Sequence of chain 1.B:
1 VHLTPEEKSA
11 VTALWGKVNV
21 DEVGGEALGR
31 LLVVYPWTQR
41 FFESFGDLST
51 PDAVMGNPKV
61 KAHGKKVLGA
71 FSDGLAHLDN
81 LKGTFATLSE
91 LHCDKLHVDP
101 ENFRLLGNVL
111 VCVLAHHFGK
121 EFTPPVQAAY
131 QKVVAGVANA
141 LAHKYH

Sequence of chain 1.C:
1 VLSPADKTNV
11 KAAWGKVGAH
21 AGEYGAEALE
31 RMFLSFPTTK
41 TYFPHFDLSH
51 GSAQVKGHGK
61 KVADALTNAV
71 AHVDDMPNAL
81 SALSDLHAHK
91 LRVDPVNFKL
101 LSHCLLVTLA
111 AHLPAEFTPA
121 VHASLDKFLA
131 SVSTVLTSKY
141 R

Sequence of chain 1.D:
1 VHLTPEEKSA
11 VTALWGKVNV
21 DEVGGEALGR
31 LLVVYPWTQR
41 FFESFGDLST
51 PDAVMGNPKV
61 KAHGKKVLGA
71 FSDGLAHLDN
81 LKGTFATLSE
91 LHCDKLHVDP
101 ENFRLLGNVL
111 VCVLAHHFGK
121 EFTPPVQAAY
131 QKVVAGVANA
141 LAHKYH

The protein below binds the small molecule below.
Small molecule (SMILES): CC(C)(Oc1ccc(CC(=O)Nc2cccc(NC(=O)Cc3ccc(OC(C)(C)C(=O)O)cc3)c2)cc1)C(=O)O

Sequence of chain 1.A:
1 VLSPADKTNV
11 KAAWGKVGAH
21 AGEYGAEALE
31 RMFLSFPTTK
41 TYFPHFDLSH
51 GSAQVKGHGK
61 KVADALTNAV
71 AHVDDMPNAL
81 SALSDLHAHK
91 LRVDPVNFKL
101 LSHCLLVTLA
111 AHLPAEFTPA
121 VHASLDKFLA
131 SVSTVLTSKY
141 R

Binding-site contacts:
Ligand atom O16 contacts residue LYS99 of chain 1.A at 3.4 Å (salt-bridge).
Ligand atom O7 contacts residue PRO95 of chain 1.C at 3.7 Å.
Ligand atom C9 contacts residue TRP37 of chain 1.B at 3.8 Å (hydrophobic).
Ligand atom C14 contacts residue TYR35 of chain 1.B at 3.6 Å (hydrophobic).
Ligand atom C18 contacts residue ASN108 of chain 1.B at 3.6 Å.
Ligand atom C35 contacts residue THR38 of chain 1.A at 4.0 Å.
Ligand atom C20 contacts residue ASN108 of chain 1.B at 3.1 Å.
Ligand atom C12 contacts residue ARG141 of chain 1.C at 3.5 Å.
Ligand atom O34 contacts residue GLU101 of chain 1.D at 3.3 Å (salt-bridge).
Ligand atom C36 contacts residue THR38 of chain 1.A at 3.5 Å.
Ligand atom O26 contacts residue ARG104 of chain 1.B at 3.8 Å.
Ligand atom C33 contacts residue VAL96 of chain 1.A at 3.9 Å (hydrophobic).
Ligand atom C33 contacts residue ARG104 of chain 1.D at 3.8 Å.
Ligand atom C5 contacts residue ARG141 of chain 1.C at 3.4 Å.
Ligand atom O34 contacts residue ARG104 of chain 1.D at 3.1 Å (salt-bridge).
Ligand atom C32 contacts residue GLU101 of chain 1.D at 3.4 Å.
Ligand atom O39 contacts residue ARG104 of chain 1.D at 3.1 Å (salt-bridge).
Ligand atom C13 contacts residue TYR35 of chain 1.B at 3.8 Å (hydrophobic).
Ligand atom C37 contacts residue ASP99 of chain 1.D at 3.0 Å.
Ligand atom C28 contacts residue VAL96 of chain 1.A at 3.8 Å (hydrophobic).
Ligand atom C22 contacts residue LEU100 of chain 1.A at 3.9 Å (hydrophobic).
Ligand atom O40 contacts residue THR38 of chain 1.A at 4.0 Å.
Ligand atom C38 contacts residue ARG104 of chain 1.D at 3.8 Å.
Ligand atom C29 contacts residue VAL96 of chain 1.A at 3.5 Å (hydrophobic).
Ligand atom C6 contacts residue PRO95 of chain 1.C at 3.9 Å (hydrophobic).
Ligand atom C5 contacts residue TRP37 of chain 1.B at 3.8 Å (hydrophobic).
Ligand atom C11 contacts residue ARG141 of chain 1.C at 3.6 Å.
Ligand atom C20 contacts residue HIS103 of chain 1.A at 3.9 Å.
Ligand atom C30 contacts residue VAL96 of chain 1.A at 3.5 Å (hydrophobic).
Ligand atom C37 contacts residue GLU101 of chain 1.D at 3.5 Å.
Ligand atom C36 contacts residue LEU100 of chain 1.A at 3.7 Å (hydrophobic).
Ligand atom C22 contacts residue ASN108 of chain 1.B at 3.9 Å.
Ligand atom C6 contacts residue THR137 of chain 1.C at 3.6 Å.
Ligand atom C35 contacts residue ARG104 of chain 1.D at 4.0 Å.
Ligand atom C32 contacts residue ARG104 of chain 1.D at 3.4 Å.
Ligand atom C37 contacts residue THR38 of chain 1.A at 3.7 Å.
Ligand atom C33 contacts residue GLU101 of chain 1.D at 3.6 Å.
Ligand atom O39 contacts residue PRO100 of chain 1.D at 3.9 Å.
Ligand atom C21 contacts residue ASN108 of chain 1.B at 3.3 Å.
Ligand atom C12 contacts residue LYS99 of chain 1.A at 3.9 Å.